Sequence of chain 1.A:
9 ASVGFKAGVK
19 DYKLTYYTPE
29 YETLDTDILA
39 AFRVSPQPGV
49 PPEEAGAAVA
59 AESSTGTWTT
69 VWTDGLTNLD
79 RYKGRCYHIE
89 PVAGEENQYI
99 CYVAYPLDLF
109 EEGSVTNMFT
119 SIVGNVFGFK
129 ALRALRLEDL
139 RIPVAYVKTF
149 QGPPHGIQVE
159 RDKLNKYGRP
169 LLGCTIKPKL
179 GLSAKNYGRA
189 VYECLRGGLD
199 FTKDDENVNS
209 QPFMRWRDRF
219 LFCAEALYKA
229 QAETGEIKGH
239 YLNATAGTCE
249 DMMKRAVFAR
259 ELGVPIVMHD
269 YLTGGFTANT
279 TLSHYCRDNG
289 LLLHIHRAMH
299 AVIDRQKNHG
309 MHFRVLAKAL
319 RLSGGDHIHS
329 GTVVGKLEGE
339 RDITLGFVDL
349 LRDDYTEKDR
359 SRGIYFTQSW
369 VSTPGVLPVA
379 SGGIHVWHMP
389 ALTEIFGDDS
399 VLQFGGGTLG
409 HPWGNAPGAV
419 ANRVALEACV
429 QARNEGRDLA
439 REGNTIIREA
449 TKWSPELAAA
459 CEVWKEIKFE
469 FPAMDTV

This protein binds this small molecule.
Small molecule (SMILES): O=P(O)(O)OC[C@@H](O)[C@H](O)C(O)(O)COP(=O)(O)O

Sequence of chain 1.C:
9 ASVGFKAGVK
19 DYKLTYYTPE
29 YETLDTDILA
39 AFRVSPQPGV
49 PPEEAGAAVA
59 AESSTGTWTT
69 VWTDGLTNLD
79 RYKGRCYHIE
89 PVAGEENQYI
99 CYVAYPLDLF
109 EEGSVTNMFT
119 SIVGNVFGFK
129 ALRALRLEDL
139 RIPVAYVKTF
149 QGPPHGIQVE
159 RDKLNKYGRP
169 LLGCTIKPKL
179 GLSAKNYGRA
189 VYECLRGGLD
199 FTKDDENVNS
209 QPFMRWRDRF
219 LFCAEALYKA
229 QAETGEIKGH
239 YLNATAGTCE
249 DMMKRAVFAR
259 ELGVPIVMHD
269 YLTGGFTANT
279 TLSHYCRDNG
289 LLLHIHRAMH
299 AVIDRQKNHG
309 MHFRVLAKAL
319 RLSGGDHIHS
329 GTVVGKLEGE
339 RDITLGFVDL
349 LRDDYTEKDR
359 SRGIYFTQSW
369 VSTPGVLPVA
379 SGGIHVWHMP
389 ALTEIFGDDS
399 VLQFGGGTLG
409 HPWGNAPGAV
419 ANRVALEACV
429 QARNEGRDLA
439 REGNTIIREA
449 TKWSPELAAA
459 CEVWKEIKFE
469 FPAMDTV

Binding-site contacts:
Ligand atom C5 contacts residue ASN123 of chain 1.A at 3.6 Å.
Ligand atom O21 contacts residue GLU60 of chain 1.A at 2.7 Å (salt-bridge).
Ligand atom O22 contacts residue LYS177 of chain 1.C at 3.3 Å (salt-bridge).
Ligand atom O4 contacts residue SER379 of chain 1.C at 2.8 Å (h-bond).
Ligand atom O3 contacts residue ASP203 of chain 1.C at 3.7 Å.
Ligand atom P1 contacts residue GLY404 of chain 1.C at 3.9 Å.
Ligand atom O3 contacts residue HIS294 of chain 1.C at 3.7 Å.
Ligand atom O1 contacts residue LYS334 of chain 1.C at 3.9 Å.
Ligand atom O1 contacts residue LYS175 of chain 1.C at 3.2 Å (salt-bridge).
Ligand atom O4P contacts residue LEU335 of chain 1.C at 3.6 Å.
Ligand atom O1P contacts residue LYS175 of chain 1.C at 3.3 Å.
Ligand atom O2P contacts residue GLY404 of chain 1.C at 3.9 Å.
Ligand atom O6P contacts residue ARG295 of chain 1.C at 3.2 Å (salt-bridge).
Ligand atom O3P contacts residue GLY380 of chain 1.C at 3.3 Å.
Ligand atom O21 contacts residue LYS334 of chain 1.C at 3.1 Å (salt-bridge).
Ligand atom O5P contacts residue HIS327 of chain 1.C at 2.7 Å (h-bond).
Ligand atom O1P contacts residue GLY403 of chain 1.C at 3.4 Å.
Ligand atom C3 contacts residue ASN123 of chain 1.A at 3.7 Å.
Ligand atom P1 contacts residue THR65 of chain 1.A at 3.7 Å.
Ligand atom C3 contacts residue GLU204 of chain 1.C at 3.6 Å.
Ligand atom O3P contacts residue TRP66 of chain 1.A at 3.6 Å.
Ligand atom O22 contacts residue LYS175 of chain 1.C at 3.0 Å (salt-bridge).
Ligand atom O3P contacts residue GLY381 of chain 1.C at 2.9 Å (h-bond).
Ligand atom P2 contacts residue HIS327 of chain 1.C at 3.6 Å.
Ligand atom O6P contacts residue HIS327 of chain 1.C at 3.5 Å (h-bond).
Ligand atom C1 contacts residue SER379 of chain 1.C at 3.7 Å.
Ligand atom O3P contacts residue LYS334 of chain 1.C at 3.1 Å (salt-bridge).
Ligand atom C2 contacts residue GLU60 of chain 1.A at 3.8 Å.
Ligand atom O22 contacts residue GLU60 of chain 1.A at 3.8 Å.
Ligand atom O1P contacts residue GLY404 of chain 1.C at 2.7 Å (h-bond).
Ligand atom O22 contacts residue ASP203 of chain 1.C at 3.1 Å (salt-bridge).
Ligand atom O2P contacts residue GLY403 of chain 1.C at 2.8 Å (h-bond).
Ligand atom O3 contacts residue GLU204 of chain 1.C at 2.9 Å (salt-bridge).
Ligand atom O4P contacts residue ARG295 of chain 1.C at 2.9 Å (salt-bridge).
Ligand atom O5 contacts residue LEU335 of chain 1.C at 3.2 Å.
Ligand atom O5P contacts residue SER379 of chain 1.C at 3.3 Å (h-bond).
Ligand atom O1P contacts residue THR65 of chain 1.A at 2.9 Å (h-bond).
Ligand atom P2 contacts residue ARG295 of chain 1.C at 3.8 Å.
Ligand atom O4 contacts residue GLY380 of chain 1.C at 3.9 Å.
Ligand atom O4 contacts residue HIS327 of chain 1.C at 3.8 Å.